Binding-site contacts:
Ligand atom C8 contacts residue LYS38 of chain 3.A at 3.8 Å.
Ligand atom C7 contacts residue LYS38 of chain 3.A at 4.5 Å.
Ligand atom C2 contacts residue ASN39 of chain 3.A at 2.7 Å.
Ligand atom O5 contacts residue ASN39 of chain 3.A at 2.6 Å (h-bond).
Ligand atom N2 contacts residue ASN39 of chain 3.A at 3.1 Å (h-bond).
Ligand atom C3 contacts residue ASN39 of chain 3.A at 4.1 Å.
Ligand atom C1 contacts residue ASN39 of chain 3.A at 1.8 Å.
Ligand atom C4 contacts residue ASN39 of chain 3.A at 4.5 Å.
Ligand atom O7 contacts residue ASN39 of chain 3.A at 3.0 Å (h-bond).
Ligand atom O5 contacts residue GLN31 of chain 3.A at 4.0 Å.
Ligand atom C5 contacts residue ASN39 of chain 3.A at 3.9 Å.
Ligand atom C7 contacts residue ASN39 of chain 3.A at 3.3 Å.

The protein below binds the small molecule below.
Small molecule (SMILES): CC(=O)N[C@@H]1[C@@H](O)[C@H](O)[C@@H](CO)O[C@H]1O

Sequence of chain 3.A:
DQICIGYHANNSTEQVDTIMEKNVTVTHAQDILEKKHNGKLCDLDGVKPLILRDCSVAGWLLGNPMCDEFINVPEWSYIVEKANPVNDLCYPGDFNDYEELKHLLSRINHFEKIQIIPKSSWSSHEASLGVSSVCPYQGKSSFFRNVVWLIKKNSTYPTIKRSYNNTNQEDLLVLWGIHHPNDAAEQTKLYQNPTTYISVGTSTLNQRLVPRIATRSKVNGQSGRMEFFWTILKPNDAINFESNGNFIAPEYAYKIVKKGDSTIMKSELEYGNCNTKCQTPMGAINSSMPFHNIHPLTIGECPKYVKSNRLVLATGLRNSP